Binding-site contacts:
Ligand atom N3 contacts residue ARG217 of chain 1.B at 3.4 Å (salt-bridge).
Ligand atom N41 contacts residue THR162 of chain 1.B at 3.8 Å.
Ligand atom N35 contacts residue ARG217 of chain 1.B at 2.8 Å (salt-bridge).
Ligand atom C25 contacts residue GLY144 of chain 1.B at 3.7 Å.
Ligand atom O19 contacts residue SER275 of chain 1.B at 3.0 Å (h-bond).
Ligand atom C22 contacts residue ARG143 of chain 1.B at 3.6 Å.
Ligand atom N9 contacts residue TYR277 of chain 1.B at 3.5 Å.
Ligand atom C38 contacts residue ARG217 of chain 1.B at 3.4 Å.
Ligand atom O31 contacts residue SER146 of chain 1.B at 3.2 Å.
Ligand atom N1 contacts residue ARG217 of chain 1.B at 3.3 Å (salt-bridge).
Ligand atom C36 contacts residue PRO147 of chain 1.B at 3.8 Å (hydrophobic).
Ligand atom C6 contacts residue ARG217 of chain 1.B at 3.3 Å.
Ligand atom N1 contacts residue TYR277 of chain 1.B at 3.6 Å (h-bond).
Ligand atom C6 contacts residue TYR277 of chain 1.B at 3.8 Å (hydrophobic).
Ligand atom C1' contacts residue TYR277 of chain 1.B at 3.6 Å (hydrophobic).
Ligand atom O29 contacts residue LYS203 of chain 1.B at 3.3 Å.
Ligand atom C5 contacts residue ARG217 of chain 1.B at 3.3 Å.
Ligand atom N41 contacts residue ASP160 of chain 1.B at 2.7 Å (salt-bridge).
Ligand atom O23 contacts residue ARG143 of chain 1.B at 3.3 Å.
Ligand atom O30 contacts residue LYS203 of chain 1.B at 3.9 Å.
Ligand atom N41 contacts residue ASP68 of chain 1.B at 2.8 Å (salt-bridge).
Ligand atom C16 contacts residue SER275 of chain 1.B at 3.6 Å.
Ligand atom O43 contacts residue ARG217 of chain 1.B at 2.7 Å (salt-bridge).
Ligand atom C4 contacts residue ARG217 of chain 1.B at 3.4 Å.
Ligand atom O4' contacts residue TYR277 of chain 1.B at 3.6 Å.
Ligand atom N3 contacts residue TYR277 of chain 1.B at 3.3 Å.
Ligand atom C4' contacts residue HIS278 of chain 1.B at 3.9 Å.
Ligand atom C37 contacts residue PRO147 of chain 1.B at 3.8 Å (hydrophobic).
Ligand atom N42 contacts residue ASP160 of chain 1.B at 3.5 Å (salt-bridge).
Ligand atom P18 contacts residue SER275 of chain 1.B at 3.8 Å.
Ligand atom C8 contacts residue TYR277 of chain 1.B at 3.8 Å (hydrophobic).
Ligand atom C2 contacts residue ARG217 of chain 1.B at 3.3 Å.
Ligand atom O23 contacts residue LYS142 of chain 1.B at 3.6 Å.
Ligand atom O17 contacts residue SER275 of chain 1.B at 3.8 Å.
Ligand atom O2' contacts residue LEU331 of chain 1.B at 3.7 Å.
Ligand atom C4 contacts residue TYR277 of chain 1.B at 3.5 Å (hydrophobic).
Ligand atom C24 contacts residue GLY144 of chain 1.B at 3.8 Å.
Ligand atom C37 contacts residue ARG217 of chain 1.B at 3.4 Å.
Ligand atom C40 contacts residue ASP160 of chain 1.B at 3.6 Å.
Ligand atom C2 contacts residue TYR277 of chain 1.B at 3.4 Å (hydrophobic).

The protein below binds the small molecule below.
Small molecule (SMILES): Nc1nc(=O)c2ncn([C@@H]3O[C@@H]4COP(=O)(O)O[C@H]5[C@@H](O)[C@H](n6cnc7c(N)ncnc76)O[C@@H]5COP(=O)(O)O[C@@H]3[C@@H]4O)c2[nH]1

Sequence of chain 1.B:
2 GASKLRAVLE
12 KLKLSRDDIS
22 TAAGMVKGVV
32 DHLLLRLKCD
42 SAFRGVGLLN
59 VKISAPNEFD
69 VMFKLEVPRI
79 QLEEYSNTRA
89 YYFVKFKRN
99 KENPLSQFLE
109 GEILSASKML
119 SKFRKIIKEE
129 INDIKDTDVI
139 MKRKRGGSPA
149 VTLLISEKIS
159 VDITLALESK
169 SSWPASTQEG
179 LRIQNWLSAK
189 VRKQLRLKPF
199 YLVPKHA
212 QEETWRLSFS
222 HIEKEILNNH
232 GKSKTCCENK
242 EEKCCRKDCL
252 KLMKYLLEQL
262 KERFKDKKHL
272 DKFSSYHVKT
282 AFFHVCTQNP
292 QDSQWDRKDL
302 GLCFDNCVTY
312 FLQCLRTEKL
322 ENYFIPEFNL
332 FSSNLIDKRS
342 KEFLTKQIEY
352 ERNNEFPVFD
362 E